Sequence of chain 1.B:
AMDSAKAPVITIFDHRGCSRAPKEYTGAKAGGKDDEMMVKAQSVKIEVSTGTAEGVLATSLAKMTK

Sequence of chain 1.C:
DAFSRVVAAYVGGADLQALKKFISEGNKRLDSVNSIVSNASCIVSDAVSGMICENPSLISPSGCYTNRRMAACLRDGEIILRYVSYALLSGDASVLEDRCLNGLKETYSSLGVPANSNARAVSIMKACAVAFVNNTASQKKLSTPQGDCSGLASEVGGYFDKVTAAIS

Binding-site contacts:
Ligand atom C4A contacts residue CYS19 of chain 1.A at 3.3 Å (hydrophobic).
Ligand atom OD contacts residue SER26 of chain 1.A at 3.1 Å (h-bond).
Ligand atom CBB contacts residue ILE67 of chain 1.D at 3.4 Å (hydrophobic).
Ligand atom CHA contacts residue CYS19 of chain 1.A at 3.4 Å (hydrophobic).
Ligand atom OD contacts residue GLU25 of chain 1.A at 2.8 Å (salt-bridge).
Ligand atom CAD contacts residue MET38 of chain 1.A at 3.4 Å (hydrophobic).
Ligand atom CBA contacts residue THR66 of chain 1.B at 3.5 Å.
Ligand atom CBD contacts residue SER26 of chain 1.A at 3.6 Å.
Ligand atom OA contacts residue SER65 of chain 1.D at 3.5 Å.
Ligand atom CGC contacts residue LYS41 of chain 1.A at 3.5 Å.
Ligand atom C4D contacts residue PRO23 of chain 1.A at 3.3 Å (hydrophobic).
Ligand atom NA contacts residue ARG21 of chain 1.A at 3.6 Å.
Ligand atom CMC contacts residue TYR18 of chain 1.C at 3.6 Å (hydrophobic).
Ligand atom C4A contacts residue ARG21 of chain 1.A at 3.4 Å.
Ligand atom O2C contacts residue LYS41 of chain 1.A at 3.6 Å (salt-bridge).
Ligand atom C3B contacts residue LEU62 of chain 1.B at 3.6 Å (hydrophobic).
Ligand atom OD contacts residue PRO23 of chain 1.A at 3.5 Å.
Ligand atom C4D contacts residue MET39 of chain 1.A at 3.5 Å (hydrophobic).
Ligand atom O1B contacts residue ARG21 of chain 1.A at 2.9 Å (salt-bridge).
Ligand atom C3C contacts residue PHE14 of chain 1.A at 3.6 Å (hydrophobic).
Ligand atom OD contacts residue MET39 of chain 1.A at 3.4 Å.
Ligand atom O1C contacts residue LYS41 of chain 1.A at 2.8 Å (salt-bridge).
Ligand atom CAA contacts residue CYS19 of chain 1.A at 1.8 Å (hydrophobic).
Ligand atom CBA contacts residue MET65 of chain 1.B at 3.6 Å (hydrophobic).
Ligand atom O2C contacts residue PHE14 of chain 1.A at 3.6 Å.
Ligand atom C2A contacts residue PRO64 of chain 1.D at 3.6 Å (hydrophobic).
Ligand atom C3D contacts residue PRO23 of chain 1.A at 3.3 Å (hydrophobic).
Ligand atom CHB contacts residue ARG21 of chain 1.A at 3.5 Å.
Ligand atom CGB contacts residue ARG21 of chain 1.A at 3.6 Å.
Ligand atom OD contacts residue LYS24 of chain 1.A at 3.4 Å (salt-bridge).
Ligand atom C1C contacts residue ARG21 of chain 1.A at 3.6 Å.
Ligand atom CMD contacts residue GLU37 of chain 1.A at 3.5 Å.
Ligand atom O2B contacts residue ARG21 of chain 1.A at 3.0 Å (salt-bridge).
Ligand atom CAD contacts residue PRO23 of chain 1.A at 3.6 Å (hydrophobic).
Ligand atom C3A contacts residue CYS19 of chain 1.A at 2.8 Å (hydrophobic).
Ligand atom CHA contacts residue ARG21 of chain 1.A at 3.6 Å.
Ligand atom CBA contacts residue CYS19 of chain 1.A at 2.8 Å (hydrophobic).
Ligand atom ND contacts residue GLU25 of chain 1.A at 2.8 Å (salt-bridge).
Ligand atom C4C contacts residue PHE14 of chain 1.A at 3.6 Å (hydrophobic).
Ligand atom CMB contacts residue ILE67 of chain 1.D at 3.5 Å (hydrophobic).

Sequence of chain 1.D:
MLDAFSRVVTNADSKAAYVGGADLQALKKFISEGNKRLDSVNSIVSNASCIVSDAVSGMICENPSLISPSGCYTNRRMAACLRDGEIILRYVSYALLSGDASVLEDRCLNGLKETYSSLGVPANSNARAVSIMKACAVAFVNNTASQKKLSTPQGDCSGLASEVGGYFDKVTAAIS

A protein and the small-molecule ligand that binds it are described below.
Small molecule (SMILES): C=CC1=C(C)[C@@H](CC2=N/C(=C\c3[nH]c(/C=C4\NC(=O)C(C)=C4C=C)c(C)c3CCC(=O)O)C(CCC(=O)O)=C2C)NC1=O

Sequence of chain 1.A:
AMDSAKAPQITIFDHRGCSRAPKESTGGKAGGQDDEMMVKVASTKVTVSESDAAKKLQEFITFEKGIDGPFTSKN